Binding-site contacts:
Ligand atom O7 contacts residue VAL442 of chain 1.C at 4.3 Å.
Ligand atom N2 contacts residue ASN303 of chain 1.C at 2.9 Å (h-bond).
Ligand atom O5 contacts residue ILE324 of chain 1.C at 3.3 Å.
Ligand atom C5 contacts residue ASN303 of chain 1.C at 3.7 Å.
Ligand atom C8 contacts residue VAL442 of chain 1.C at 3.5 Å (hydrophobic).
Ligand atom O5 contacts residue ASN303 of chain 1.C at 2.4 Å (h-bond).
Ligand atom C7 contacts residue VAL442 of chain 1.C at 4.1 Å (hydrophobic).
Ligand atom C6 contacts residue ILE324 of chain 1.C at 4.1 Å (hydrophobic).
Ligand atom C1 contacts residue ILE324 of chain 1.C at 3.7 Å (hydrophobic).
Ligand atom C4 contacts residue ASN303 of chain 1.C at 4.3 Å.
Ligand atom C8 contacts residue GLY441 of chain 1.C at 4.5 Å.
Ligand atom C5 contacts residue ILE324 of chain 1.C at 3.9 Å (hydrophobic).
Ligand atom C3 contacts residue ASN303 of chain 1.C at 3.8 Å.
Ligand atom O7 contacts residue ASN303 of chain 1.C at 3.3 Å (h-bond).
Ligand atom C2 contacts residue ASN303 of chain 1.C at 2.5 Å.
Ligand atom C1 contacts residue ASN303 of chain 1.C at 1.5 Å.
Ligand atom C8 contacts residue ASN303 of chain 1.C at 4.3 Å.
Ligand atom C7 contacts residue ASN303 of chain 1.C at 3.3 Å.

Sequence of chain 1.C:
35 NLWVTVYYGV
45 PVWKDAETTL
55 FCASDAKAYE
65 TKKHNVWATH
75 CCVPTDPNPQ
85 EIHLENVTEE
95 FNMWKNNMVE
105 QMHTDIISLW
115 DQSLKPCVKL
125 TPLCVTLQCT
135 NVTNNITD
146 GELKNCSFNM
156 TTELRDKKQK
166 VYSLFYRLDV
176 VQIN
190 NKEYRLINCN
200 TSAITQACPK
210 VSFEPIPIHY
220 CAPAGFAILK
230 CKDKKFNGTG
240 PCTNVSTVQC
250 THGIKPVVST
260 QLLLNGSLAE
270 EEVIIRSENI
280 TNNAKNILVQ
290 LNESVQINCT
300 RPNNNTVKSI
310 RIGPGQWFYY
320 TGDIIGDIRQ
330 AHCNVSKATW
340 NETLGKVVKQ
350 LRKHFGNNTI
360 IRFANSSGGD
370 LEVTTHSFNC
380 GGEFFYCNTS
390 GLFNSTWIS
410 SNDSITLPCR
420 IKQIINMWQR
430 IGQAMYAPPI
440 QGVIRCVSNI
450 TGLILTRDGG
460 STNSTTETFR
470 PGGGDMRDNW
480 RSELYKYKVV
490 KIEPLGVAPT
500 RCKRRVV

A protein and the small-molecule ligand that binds it are described below.
Small molecule (SMILES): CC(=O)N[C@H]1[C@H](O[C@H]2[C@H](O)[C@@H](NC(C)=O)CO[C@@H]2CO)O[C@H](CO)[C@@H](O)[C@@H]1O